Sequence of chain 1.B:
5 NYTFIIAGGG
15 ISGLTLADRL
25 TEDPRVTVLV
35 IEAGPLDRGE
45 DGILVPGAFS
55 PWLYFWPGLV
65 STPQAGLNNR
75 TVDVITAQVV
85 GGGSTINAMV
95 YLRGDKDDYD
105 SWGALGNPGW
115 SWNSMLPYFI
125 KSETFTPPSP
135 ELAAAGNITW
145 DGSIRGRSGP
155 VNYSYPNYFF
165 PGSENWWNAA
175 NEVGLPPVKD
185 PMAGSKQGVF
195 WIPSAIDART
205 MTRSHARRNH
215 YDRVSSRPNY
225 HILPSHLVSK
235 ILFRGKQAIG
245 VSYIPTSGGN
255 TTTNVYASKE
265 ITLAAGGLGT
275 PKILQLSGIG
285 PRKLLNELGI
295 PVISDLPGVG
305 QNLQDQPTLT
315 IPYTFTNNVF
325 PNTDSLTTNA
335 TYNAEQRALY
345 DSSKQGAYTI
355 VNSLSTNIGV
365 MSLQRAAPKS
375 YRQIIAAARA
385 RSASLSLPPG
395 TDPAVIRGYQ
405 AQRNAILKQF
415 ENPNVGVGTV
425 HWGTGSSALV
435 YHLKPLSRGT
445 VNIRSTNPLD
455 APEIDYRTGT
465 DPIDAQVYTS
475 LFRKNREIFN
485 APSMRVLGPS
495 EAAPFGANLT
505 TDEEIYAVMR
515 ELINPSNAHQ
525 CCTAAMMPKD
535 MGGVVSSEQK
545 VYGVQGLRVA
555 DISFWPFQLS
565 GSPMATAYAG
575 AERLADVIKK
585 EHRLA

This small molecule binds to this protein.
Small molecule (SMILES): CC(=O)N[C@@H]1[C@@H](O)[C@H](O)[C@@H](CO)O[C@H]1O

Binding-site contacts:
Ligand atom C5 contacts residue ASN73 of chain 1.B at 3.6 Å.
Ligand atom C2 contacts residue ASN73 of chain 1.B at 2.4 Å.
Ligand atom C7 contacts residue ASN73 of chain 1.B at 3.6 Å.
Ligand atom O5 contacts residue ASN73 of chain 1.B at 2.4 Å (h-bond).
Ligand atom C8 contacts residue ASN72 of chain 1.B at 3.8 Å.
Ligand atom C1 contacts residue ASN73 of chain 1.B at 1.4 Å.
Ligand atom C3 contacts residue ASN73 of chain 1.B at 3.8 Å.
Ligand atom O7 contacts residue ASN73 of chain 1.B at 3.8 Å.
Ligand atom C4 contacts residue ASN73 of chain 1.B at 4.2 Å.
Ligand atom N2 contacts residue ASN73 of chain 1.B at 2.9 Å (h-bond).